Sequence of chain 2.B:
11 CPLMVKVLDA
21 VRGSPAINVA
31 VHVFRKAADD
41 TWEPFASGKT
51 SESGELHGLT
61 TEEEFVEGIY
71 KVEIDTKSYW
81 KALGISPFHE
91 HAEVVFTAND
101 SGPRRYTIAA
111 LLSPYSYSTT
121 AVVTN

The small molecule below binds the protein below.
Small molecule (SMILES): O=C(O)CCO/N=C/c1cc(Br)cc(Br)c1O

Binding-site contacts:
Ligand atom C04 contacts residue ND51 of chain 2.E at 0.0 Å.
Ligand atom BR8 contacts residue SER118 of chain 1.B at 3.1 Å.
Ligand atom BR8 contacts residue THR120 of chain 1.B at 3.1 Å.
Ligand atom C05 contacts residue LEU111 of chain 1.B at 3.9 Å (hydrophobic).
Ligand atom O17 contacts residue VAL122 of chain 2.B at 3.5 Å.
Ligand atom BR8 contacts residue LEU111 of chain 1.B at 4.0 Å.
Ligand atom C14 contacts residue ND51 of chain 2.E at 3.9 Å.
Ligand atom N11 contacts residue ALA109 of chain 2.B at 3.8 Å.
Ligand atom C05 contacts residue SER118 of chain 2.B at 4.0 Å.
Ligand atom C05 contacts residue LEU111 of chain 2.B at 3.9 Å (hydrophobic).
Ligand atom C05 contacts residue SER118 of chain 1.B at 4.0 Å.
Ligand atom O12 contacts residue ND51 of chain 2.E at 2.2 Å.
Ligand atom BR8 contacts residue THR119 of chain 1.B at 3.8 Å.
Ligand atom O07 contacts residue ALA109 of chain 1.B at 2.7 Å.
Ligand atom BR8 contacts residue ND51 of chain 2.E at 0.0 Å.
Ligand atom C05 contacts residue ND51 of chain 2.E at 0.0 Å.
Ligand atom BR1 contacts residue THR120 of chain 2.B at 3.1 Å.
Ligand atom O17 contacts residue LYS16 of chain 1.B at 3.2 Å (salt-bridge).
Ligand atom C13 contacts residue LEU18 of chain 1.B at 3.9 Å (hydrophobic).
Ligand atom C14 contacts residue LEU18 of chain 1.B at 3.8 Å (hydrophobic).
Ligand atom BR1 contacts residue SER118 of chain 2.B at 3.1 Å.
Ligand atom C04 contacts residue THR120 of chain 2.B at 4.0 Å.
Ligand atom BR1 contacts residue ALA109 of chain 2.B at 3.9 Å.
Ligand atom C01 contacts residue ND51 of chain 2.E at 0.1 Å.
Ligand atom C14 contacts residue LYS16 of chain 1.B at 2.9 Å.
Ligand atom C02 contacts residue ND51 of chain 2.E at 0.1 Å.
Ligand atom C06 contacts residue ND51 of chain 2.E at 0.0 Å.
Ligand atom C03 contacts residue ND51 of chain 2.E at 0.1 Å.
Ligand atom BR1 contacts residue THR119 of chain 2.B at 3.8 Å.
Ligand atom C13 contacts residue ND51 of chain 2.E at 3.5 Å.
Ligand atom BR1 contacts residue LEU111 of chain 2.B at 3.9 Å.
Ligand atom BR8 contacts residue ALA109 of chain 1.B at 3.9 Å.
Ligand atom C15 contacts residue LYS16 of chain 1.B at 3.3 Å.
Ligand atom O07 contacts residue ND51 of chain 2.E at 1.3 Å.
Ligand atom C13 contacts residue ALA109 of chain 2.B at 3.9 Å (hydrophobic).
Ligand atom N11 contacts residue ND51 of chain 2.E at 1.3 Å.
Ligand atom C09 contacts residue ND51 of chain 2.E at 0.3 Å.
Ligand atom N11 contacts residue LEU18 of chain 1.B at 3.7 Å.
Ligand atom C09 contacts residue LEU18 of chain 1.B at 3.9 Å (hydrophobic).
Ligand atom BR1 contacts residue ND51 of chain 2.E at 0.0 Å.

Sequence of chain 1.B:
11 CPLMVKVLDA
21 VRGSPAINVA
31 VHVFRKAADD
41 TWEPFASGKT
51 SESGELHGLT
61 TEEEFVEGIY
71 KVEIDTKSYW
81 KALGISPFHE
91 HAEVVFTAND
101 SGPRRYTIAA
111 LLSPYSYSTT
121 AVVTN